The protein below binds the small molecule below.
Small molecule (SMILES): C[C@H](NC(=O)[C@H](CCC(=O)O)NC(=O)[C@@H]1CCCN1C(=O)[C@H](CCC(=O)O)NC(=O)[C@H](Cc1ccc(O)cc1)NC(=O)[C@@H](N)CC(=O)O)C(=O)O

Sequence of chain 1.A:
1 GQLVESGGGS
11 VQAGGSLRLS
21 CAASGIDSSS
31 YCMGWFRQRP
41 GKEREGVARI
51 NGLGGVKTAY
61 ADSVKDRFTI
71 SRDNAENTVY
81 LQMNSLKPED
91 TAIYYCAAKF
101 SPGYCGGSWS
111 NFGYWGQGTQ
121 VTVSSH

Binding-site contacts:
Ligand atom OXT contacts residue GLY107 of chain 1.A at 2.9 Å (h-bond).
Ligand atom CG contacts residue TYR104 of chain 1.A at 3.5 Å (hydrophobic).
Ligand atom O contacts residue ARG49 of chain 1.A at 3.0 Å (salt-bridge).
Ligand atom CD contacts residue VAL56 of chain 1.A at 3.4 Å (hydrophobic).
Ligand atom CD contacts residue GLY55 of chain 1.A at 3.5 Å.
Ligand atom CB contacts residue THR58 of chain 1.A at 3.7 Å.
Ligand atom OE1 contacts residue GLY55 of chain 1.A at 3.5 Å.
Ligand atom CG contacts residue TYR104 of chain 1.A at 4.0 Å (hydrophobic).
Ligand atom CG contacts residue ASN51 of chain 1.A at 3.6 Å.
Ligand atom C contacts residue ARG49 of chain 1.A at 3.5 Å.
Ligand atom OE2 contacts residue VAL56 of chain 1.A at 3.1 Å (h-bond).
Ligand atom OE1 contacts residue VAL56 of chain 1.A at 3.0 Å (h-bond).
Ligand atom C contacts residue GLY107 of chain 1.A at 3.7 Å.
Ligand atom N contacts residue ASN51 of chain 1.A at 4.0 Å.
Ligand atom OE2 contacts residue GLY55 of chain 1.A at 3.2 Å.
Ligand atom O contacts residue GLY107 of chain 1.A at 3.6 Å.
Ligand atom CB contacts residue ASN51 of chain 1.A at 3.8 Å.
Ligand atom CA contacts residue LYS57 of chain 1.A at 4.1 Å.
Ligand atom O contacts residue ASN51 of chain 1.A at 2.8 Å (h-bond).
Ligand atom C contacts residue ASN51 of chain 1.A at 4.0 Å.
Ligand atom C contacts residue ASN51 of chain 1.A at 4.1 Å.
Ligand atom O contacts residue LYS57 of chain 1.A at 2.7 Å (salt-bridge).
Ligand atom CG contacts residue LYS57 of chain 1.A at 4.1 Å.
Ligand atom OXT contacts residue CYS105 of chain 1.A at 3.0 Å.
Ligand atom C contacts residue LYS57 of chain 1.A at 3.9 Å.
Ligand atom CB contacts residue ALA59 of chain 1.A at 4.0 Å (hydrophobic).
Ligand atom C contacts residue LYS57 of chain 1.A at 3.9 Å.
Ligand atom OXT contacts residue ARG49 of chain 1.A at 2.8 Å (salt-bridge).
Ligand atom OE2 contacts residue LYS57 of chain 1.A at 2.8 Å (salt-bridge).
Ligand atom CD contacts residue ASN51 of chain 1.A at 3.7 Å.
Ligand atom OE2 contacts residue ASN51 of chain 1.A at 2.8 Å (h-bond).
Ligand atom OXT contacts residue GLY106 of chain 1.A at 3.8 Å.
Ligand atom O contacts residue ALA59 of chain 1.A at 3.7 Å.
Ligand atom OE1 contacts residue LYS57 of chain 1.A at 3.7 Å.
Ligand atom CB contacts residue LYS57 of chain 1.A at 3.5 Å.
Ligand atom CD contacts residue TYR104 of chain 1.A at 3.6 Å (hydrophobic).
Ligand atom O contacts residue LYS57 of chain 1.A at 3.5 Å.
Ligand atom C contacts residue CYS105 of chain 1.A at 4.1 Å (hydrophobic).
Ligand atom CA contacts residue ASN51 of chain 1.A at 3.7 Å.
Ligand atom CD contacts residue LYS57 of chain 1.A at 3.6 Å.